The protein below binds the small molecule below.
Small molecule (SMILES): CC(=O)N[C@H]1[C@H](O[C@H]2[C@H](O)[C@@H](NC(C)=O)CO[C@@H]2CO)O[C@H](CO)[C@@H](O[C@@H]2O[C@H](CO)[C@@H](O)[C@H](O)[C@@H]2O)[C@@H]1O

Binding-site contacts:
Ligand atom C1 contacts residue ASN203 of chain 1.B at 1.4 Å.
Ligand atom O4 contacts residue SER205 of chain 1.B at 4.4 Å.
Ligand atom C4 contacts residue SER205 of chain 1.B at 4.3 Å.
Ligand atom N2 contacts residue ASN203 of chain 1.B at 2.9 Å (h-bond).
Ligand atom C1 contacts residue SER205 of chain 1.B at 3.7 Å.
Ligand atom C3 contacts residue ASN203 of chain 1.B at 3.8 Å.
Ligand atom C6 contacts residue THR206 of chain 1.B at 4.2 Å.
Ligand atom C2 contacts residue ASN203 of chain 1.B at 2.5 Å.
Ligand atom O5 contacts residue SER205 of chain 1.B at 3.6 Å.
Ligand atom O5 contacts residue THR206 of chain 1.B at 3.7 Å.
Ligand atom O5 contacts residue ASN203 of chain 1.B at 2.3 Å (h-bond).
Ligand atom C7 contacts residue ASN203 of chain 1.B at 3.9 Å.
Ligand atom C5 contacts residue THR206 of chain 1.B at 4.4 Å.
Ligand atom C1 contacts residue THR206 of chain 1.B at 4.1 Å.
Ligand atom C6 contacts residue SER205 of chain 1.B at 3.3 Å.
Ligand atom O7 contacts residue ASN203 of chain 1.B at 4.4 Å.
Ligand atom C4 contacts residue ASN203 of chain 1.B at 4.2 Å.
Ligand atom O7 contacts residue SER205 of chain 1.B at 4.3 Å.
Ligand atom C5 contacts residue ASN203 of chain 1.B at 3.6 Å.
Ligand atom C5 contacts residue SER205 of chain 1.B at 3.4 Å.

Sequence of chain 1.B:
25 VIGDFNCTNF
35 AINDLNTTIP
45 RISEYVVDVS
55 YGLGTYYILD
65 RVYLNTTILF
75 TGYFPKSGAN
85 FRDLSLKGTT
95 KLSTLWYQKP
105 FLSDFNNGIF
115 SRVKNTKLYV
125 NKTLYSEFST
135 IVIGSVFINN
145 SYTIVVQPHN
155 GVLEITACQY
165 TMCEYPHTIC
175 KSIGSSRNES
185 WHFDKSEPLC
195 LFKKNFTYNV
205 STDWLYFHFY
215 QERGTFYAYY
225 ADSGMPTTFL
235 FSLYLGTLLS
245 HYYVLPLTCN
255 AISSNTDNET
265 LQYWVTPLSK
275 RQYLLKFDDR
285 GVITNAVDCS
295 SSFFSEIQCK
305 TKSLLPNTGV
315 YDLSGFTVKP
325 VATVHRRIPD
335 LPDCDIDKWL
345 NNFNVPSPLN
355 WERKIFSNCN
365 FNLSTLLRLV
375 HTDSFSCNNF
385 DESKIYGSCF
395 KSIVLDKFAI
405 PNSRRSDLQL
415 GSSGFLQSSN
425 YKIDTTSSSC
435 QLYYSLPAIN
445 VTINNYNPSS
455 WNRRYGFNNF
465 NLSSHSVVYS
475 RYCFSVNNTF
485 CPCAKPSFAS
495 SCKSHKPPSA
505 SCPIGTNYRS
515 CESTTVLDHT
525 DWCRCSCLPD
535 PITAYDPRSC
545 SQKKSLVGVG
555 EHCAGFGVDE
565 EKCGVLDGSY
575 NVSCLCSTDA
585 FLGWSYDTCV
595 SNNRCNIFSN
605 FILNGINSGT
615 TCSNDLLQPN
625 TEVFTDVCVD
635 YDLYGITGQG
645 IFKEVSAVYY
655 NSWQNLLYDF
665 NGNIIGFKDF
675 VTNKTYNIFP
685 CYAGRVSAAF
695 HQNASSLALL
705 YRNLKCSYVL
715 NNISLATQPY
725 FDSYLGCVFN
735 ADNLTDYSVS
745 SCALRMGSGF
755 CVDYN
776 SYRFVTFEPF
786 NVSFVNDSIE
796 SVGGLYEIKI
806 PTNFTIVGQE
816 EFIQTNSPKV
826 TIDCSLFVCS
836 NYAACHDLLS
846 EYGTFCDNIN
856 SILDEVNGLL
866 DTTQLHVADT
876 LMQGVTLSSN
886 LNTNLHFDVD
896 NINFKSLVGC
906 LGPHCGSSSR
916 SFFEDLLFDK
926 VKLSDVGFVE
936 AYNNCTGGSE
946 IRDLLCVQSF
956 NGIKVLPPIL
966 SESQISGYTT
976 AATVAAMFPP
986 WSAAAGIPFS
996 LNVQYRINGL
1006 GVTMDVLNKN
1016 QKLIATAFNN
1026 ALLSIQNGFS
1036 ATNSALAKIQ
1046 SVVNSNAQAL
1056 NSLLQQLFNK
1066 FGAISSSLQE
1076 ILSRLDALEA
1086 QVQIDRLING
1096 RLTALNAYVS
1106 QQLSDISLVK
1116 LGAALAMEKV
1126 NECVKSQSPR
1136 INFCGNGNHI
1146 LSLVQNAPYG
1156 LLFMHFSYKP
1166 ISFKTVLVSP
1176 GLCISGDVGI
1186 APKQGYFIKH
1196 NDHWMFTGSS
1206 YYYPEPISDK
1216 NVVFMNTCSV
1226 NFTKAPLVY